Sequence of chain 1.B:
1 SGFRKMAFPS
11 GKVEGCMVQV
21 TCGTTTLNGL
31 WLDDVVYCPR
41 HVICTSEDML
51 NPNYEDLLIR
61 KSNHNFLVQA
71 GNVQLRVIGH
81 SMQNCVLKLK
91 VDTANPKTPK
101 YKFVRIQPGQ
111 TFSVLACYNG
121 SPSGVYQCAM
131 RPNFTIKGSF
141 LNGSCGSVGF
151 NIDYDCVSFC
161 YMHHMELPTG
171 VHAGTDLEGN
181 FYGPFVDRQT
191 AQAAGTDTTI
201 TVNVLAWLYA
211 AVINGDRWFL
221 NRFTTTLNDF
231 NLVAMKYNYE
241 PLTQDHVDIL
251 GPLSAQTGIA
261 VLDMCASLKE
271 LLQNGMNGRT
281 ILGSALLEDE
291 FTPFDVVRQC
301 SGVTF

The protein below binds the small molecule below.
Small molecule (SMILES): N#CC1(CS(=O)(=O)N2Cc3ccc(Cl)cc3[C@@]3(CCCN(c4cncc5ccccc45)C3=O)C2)CC1

Sequence of chain 1.A:
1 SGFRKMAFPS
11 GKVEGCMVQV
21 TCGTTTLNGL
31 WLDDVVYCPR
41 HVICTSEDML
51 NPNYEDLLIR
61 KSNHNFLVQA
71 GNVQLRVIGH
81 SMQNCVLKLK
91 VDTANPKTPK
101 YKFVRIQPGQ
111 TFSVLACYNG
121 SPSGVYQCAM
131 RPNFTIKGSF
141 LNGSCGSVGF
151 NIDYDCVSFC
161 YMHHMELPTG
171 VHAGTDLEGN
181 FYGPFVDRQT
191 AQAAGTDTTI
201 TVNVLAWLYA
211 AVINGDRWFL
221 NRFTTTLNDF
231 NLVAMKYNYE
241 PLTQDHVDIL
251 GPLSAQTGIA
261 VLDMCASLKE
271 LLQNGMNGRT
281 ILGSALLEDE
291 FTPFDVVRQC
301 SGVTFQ

Binding-site contacts:
Ligand atom C12 contacts residue GLU166 of chain 1.A at 3.6 Å.
Ligand atom O contacts residue MET165 of chain 1.A at 3.3 Å.
Ligand atom O1 contacts residue GLN189 of chain 1.A at 3.1 Å (h-bond).
Ligand atom C8 contacts residue DMS1 of chain 1.G at 3.8 Å.
Ligand atom C13 contacts residue GLU166 of chain 1.A at 3.6 Å.
Ligand atom C contacts residue MET165 of chain 1.A at 3.5 Å (hydrophobic).
Ligand atom N3 contacts residue LEU167 of chain 1.A at 3.4 Å.
Ligand atom O contacts residue GLU166 of chain 1.A at 2.9 Å (salt-bridge).
Ligand atom C15 contacts residue ASN142 of chain 1.A at 3.6 Å.
Ligand atom C12 contacts residue CYS145 of chain 1.A at 3.7 Å (hydrophobic).
Ligand atom C13 contacts residue LEU141 of chain 1.A at 3.8 Å (hydrophobic).
Ligand atom C15 contacts residue LEU141 of chain 1.A at 3.7 Å (hydrophobic).
Ligand atom C contacts residue MET49 of chain 1.A at 3.5 Å (hydrophobic).
Ligand atom N2 contacts residue GLU166 of chain 1.A at 3.9 Å.
Ligand atom C1 contacts residue MET49 of chain 1.A at 3.6 Å (hydrophobic).
Ligand atom C14 contacts residue GLU166 of chain 1.A at 3.8 Å.
Ligand atom C25 contacts residue GLU166 of chain 1.A at 3.3 Å.
Ligand atom CL contacts residue MET165 of chain 1.A at 3.8 Å.
Ligand atom C15 contacts residue GLU166 of chain 1.A at 3.4 Å.
Ligand atom C contacts residue HIS164 of chain 1.A at 3.9 Å.
Ligand atom C21 contacts residue MET49 of chain 1.A at 3.7 Å (hydrophobic).
Ligand atom C2 contacts residue MET165 of chain 1.A at 3.5 Å (hydrophobic).
Ligand atom C23 contacts residue GLU166 of chain 1.A at 3.6 Å.
Ligand atom N3 contacts residue GLU166 of chain 1.A at 3.5 Å (salt-bridge).
Ligand atom C13 contacts residue PHE140 of chain 1.A at 3.6 Å (hydrophobic).
Ligand atom C12 contacts residue HIS163 of chain 1.A at 3.6 Å.
Ligand atom N3 contacts residue PRO168 of chain 1.A at 3.4 Å (h-bond).
Ligand atom N2 contacts residue HIS163 of chain 1.A at 2.9 Å (h-bond).
Ligand atom C22 contacts residue GLU166 of chain 1.A at 3.3 Å.
Ligand atom CL contacts residue HIS164 of chain 1.A at 3.7 Å.
Ligand atom CL contacts residue ASP187 of chain 1.A at 3.3 Å.
Ligand atom CL contacts residue HIS41 of chain 1.A at 3.6 Å.
Ligand atom C9 contacts residue ASN142 of chain 1.A at 3.6 Å.
Ligand atom C1 contacts residue MET165 of chain 1.A at 3.2 Å (hydrophobic).
Ligand atom C15 contacts residue PHE140 of chain 1.A at 3.7 Å (hydrophobic).
Ligand atom C9 contacts residue CYS145 of chain 1.A at 3.7 Å (hydrophobic).
Ligand atom C7 contacts residue DMS1 of chain 1.G at 3.7 Å.
Ligand atom C21 contacts residue MET165 of chain 1.A at 3.7 Å (hydrophobic).
Ligand atom C21 contacts residue HIS164 of chain 1.A at 3.3 Å.
Ligand atom C26 contacts residue GLU166 of chain 1.A at 3.3 Å.